This protein binds this small molecule.
Small molecule (SMILES): CC(=O)N[C@@H]1[C@@H](O)[C@H](O)[C@@H](CO)O[C@H]1O

Binding-site contacts:
Ligand atom O5 contacts residue ASN112 of chain 1.B at 2.4 Å (h-bond).
Ligand atom O7 contacts residue ASN112 of chain 1.B at 3.4 Å (h-bond).
Ligand atom C2 contacts residue ASN112 of chain 1.B at 2.5 Å.
Ligand atom N2 contacts residue ASN112 of chain 1.B at 3.0 Å (h-bond).
Ligand atom O3 contacts residue ARG109 of chain 1.B at 3.9 Å.
Ligand atom C8 contacts residue ILE110 of chain 1.B at 3.7 Å (hydrophobic).
Ligand atom C3 contacts residue ASN112 of chain 1.B at 3.9 Å.
Ligand atom C8 contacts residue PRO111 of chain 1.B at 4.1 Å (hydrophobic).
Ligand atom C1 contacts residue ASN112 of chain 1.B at 1.5 Å.
Ligand atom C5 contacts residue ASN112 of chain 1.B at 3.7 Å.
Ligand atom C3 contacts residue ARG109 of chain 1.B at 4.0 Å.
Ligand atom N2 contacts residue ARG109 of chain 1.B at 3.8 Å.
Ligand atom C7 contacts residue ASN112 of chain 1.B at 3.3 Å.
Ligand atom C4 contacts residue ASN112 of chain 1.B at 4.2 Å.
Ligand atom C8 contacts residue ARG109 of chain 1.B at 4.0 Å.

Sequence of chain 1.B:
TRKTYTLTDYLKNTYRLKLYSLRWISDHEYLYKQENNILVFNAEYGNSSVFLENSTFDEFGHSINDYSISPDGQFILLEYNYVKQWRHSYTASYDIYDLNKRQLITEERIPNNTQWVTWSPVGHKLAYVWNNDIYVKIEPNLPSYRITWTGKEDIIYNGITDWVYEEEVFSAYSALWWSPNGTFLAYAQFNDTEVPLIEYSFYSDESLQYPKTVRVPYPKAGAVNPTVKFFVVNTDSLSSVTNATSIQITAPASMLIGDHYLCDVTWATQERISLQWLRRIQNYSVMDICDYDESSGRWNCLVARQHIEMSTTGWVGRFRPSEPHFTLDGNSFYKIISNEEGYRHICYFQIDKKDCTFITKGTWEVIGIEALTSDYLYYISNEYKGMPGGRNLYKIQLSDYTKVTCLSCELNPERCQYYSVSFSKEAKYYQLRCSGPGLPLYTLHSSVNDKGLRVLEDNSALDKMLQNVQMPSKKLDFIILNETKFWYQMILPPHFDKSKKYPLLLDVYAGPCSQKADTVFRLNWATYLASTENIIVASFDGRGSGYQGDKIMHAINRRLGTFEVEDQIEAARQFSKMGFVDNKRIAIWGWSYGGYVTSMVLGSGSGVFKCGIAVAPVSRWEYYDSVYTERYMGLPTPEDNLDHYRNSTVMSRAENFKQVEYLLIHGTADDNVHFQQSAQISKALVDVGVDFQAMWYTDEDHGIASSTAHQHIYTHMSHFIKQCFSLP